Binding-site contacts:
Ligand atom C2 contacts residue THR124 of chain 1.A at 4.2 Å.
Ligand atom O5 contacts residue ASN125 of chain 1.A at 4.4 Å.
Ligand atom O5 contacts residue VAL127 of chain 1.A at 3.8 Å.
Ligand atom C2 contacts residue ASN122 of chain 1.A at 2.4 Å.
Ligand atom O6 contacts residue VAL171 of chain 1.A at 3.3 Å.
Ligand atom C5 contacts residue ASN125 of chain 1.A at 4.2 Å.
Ligand atom C1 contacts residue ASN122 of chain 1.A at 1.4 Å.
Ligand atom O6 contacts residue VAL127 of chain 1.A at 3.3 Å.
Ligand atom O5 contacts residue ASN122 of chain 1.A at 2.4 Å (h-bond).
Ligand atom C5 contacts residue VAL127 of chain 1.A at 4.3 Å (hydrophobic).
Ligand atom C6 contacts residue VAL127 of chain 1.A at 3.6 Å (hydrophobic).
Ligand atom C8 contacts residue ASN122 of chain 1.A at 4.3 Å.
Ligand atom C5 contacts residue ASN122 of chain 1.A at 3.7 Å.
Ligand atom C7 contacts residue ASN122 of chain 1.A at 3.1 Å.
Ligand atom N2 contacts residue THR124 of chain 1.A at 3.9 Å.
Ligand atom C6 contacts residue VAL171 of chain 1.A at 4.4 Å (hydrophobic).
Ligand atom O7 contacts residue ASN122 of chain 1.A at 3.1 Å (h-bond).
Ligand atom C1 contacts residue THR124 of chain 1.A at 3.7 Å.
Ligand atom O6 contacts residue VAL126 of chain 1.A at 4.3 Å.
Ligand atom C3 contacts residue ASN122 of chain 1.A at 3.8 Å.
Ligand atom C6 contacts residue ASN125 of chain 1.A at 4.3 Å.
Ligand atom N2 contacts residue ASN122 of chain 1.A at 2.8 Å (h-bond).
Ligand atom C3 contacts residue THR124 of chain 1.A at 4.3 Å.
Ligand atom O6 contacts residue ASN125 of chain 1.A at 3.3 Å.
Ligand atom C4 contacts residue ASN122 of chain 1.A at 4.2 Å.

Sequence of chain 1.A:
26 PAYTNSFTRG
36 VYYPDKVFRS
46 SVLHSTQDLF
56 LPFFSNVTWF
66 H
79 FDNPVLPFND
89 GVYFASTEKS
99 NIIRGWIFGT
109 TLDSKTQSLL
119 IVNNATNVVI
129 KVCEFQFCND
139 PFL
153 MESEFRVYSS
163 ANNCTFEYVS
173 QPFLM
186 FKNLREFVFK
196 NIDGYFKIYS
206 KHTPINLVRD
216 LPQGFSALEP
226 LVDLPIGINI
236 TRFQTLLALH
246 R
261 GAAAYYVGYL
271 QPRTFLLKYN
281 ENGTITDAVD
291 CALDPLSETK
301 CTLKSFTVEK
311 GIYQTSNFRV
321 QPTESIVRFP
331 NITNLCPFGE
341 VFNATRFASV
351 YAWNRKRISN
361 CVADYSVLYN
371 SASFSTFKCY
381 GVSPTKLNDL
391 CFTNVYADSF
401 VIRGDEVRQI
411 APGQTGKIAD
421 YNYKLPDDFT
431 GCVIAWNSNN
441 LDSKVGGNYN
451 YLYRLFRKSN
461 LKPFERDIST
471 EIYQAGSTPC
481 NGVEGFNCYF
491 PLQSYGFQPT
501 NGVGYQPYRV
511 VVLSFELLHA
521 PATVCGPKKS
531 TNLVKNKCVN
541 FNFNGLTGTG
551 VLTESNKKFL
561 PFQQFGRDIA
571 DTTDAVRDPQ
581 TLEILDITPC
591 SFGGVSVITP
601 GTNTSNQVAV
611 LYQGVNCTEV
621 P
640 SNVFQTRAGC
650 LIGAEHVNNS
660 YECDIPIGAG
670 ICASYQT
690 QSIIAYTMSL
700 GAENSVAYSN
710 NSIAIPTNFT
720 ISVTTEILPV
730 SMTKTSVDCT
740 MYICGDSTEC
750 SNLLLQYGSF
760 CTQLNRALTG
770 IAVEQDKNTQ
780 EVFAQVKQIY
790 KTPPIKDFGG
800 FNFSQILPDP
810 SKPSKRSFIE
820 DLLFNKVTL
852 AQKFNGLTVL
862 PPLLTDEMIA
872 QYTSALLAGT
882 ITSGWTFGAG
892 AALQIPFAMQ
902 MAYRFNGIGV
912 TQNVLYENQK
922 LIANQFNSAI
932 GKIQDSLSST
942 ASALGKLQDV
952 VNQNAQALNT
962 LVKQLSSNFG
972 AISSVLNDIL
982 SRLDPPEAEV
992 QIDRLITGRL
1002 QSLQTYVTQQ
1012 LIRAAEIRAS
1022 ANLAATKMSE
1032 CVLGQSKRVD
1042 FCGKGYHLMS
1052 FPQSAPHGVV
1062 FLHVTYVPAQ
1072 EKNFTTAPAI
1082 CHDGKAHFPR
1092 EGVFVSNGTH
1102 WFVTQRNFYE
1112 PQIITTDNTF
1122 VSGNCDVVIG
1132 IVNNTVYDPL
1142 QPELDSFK

This small molecule binds to this protein.
Small molecule (SMILES): CC(=O)N[C@@H]1[C@@H](O)[C@H](O)[C@@H](CO)O[C@H]1O